A protein and the small-molecule ligand that binds it are described below.
Small molecule (SMILES): OCCCCCCBr

Sequence of chain 1.B:
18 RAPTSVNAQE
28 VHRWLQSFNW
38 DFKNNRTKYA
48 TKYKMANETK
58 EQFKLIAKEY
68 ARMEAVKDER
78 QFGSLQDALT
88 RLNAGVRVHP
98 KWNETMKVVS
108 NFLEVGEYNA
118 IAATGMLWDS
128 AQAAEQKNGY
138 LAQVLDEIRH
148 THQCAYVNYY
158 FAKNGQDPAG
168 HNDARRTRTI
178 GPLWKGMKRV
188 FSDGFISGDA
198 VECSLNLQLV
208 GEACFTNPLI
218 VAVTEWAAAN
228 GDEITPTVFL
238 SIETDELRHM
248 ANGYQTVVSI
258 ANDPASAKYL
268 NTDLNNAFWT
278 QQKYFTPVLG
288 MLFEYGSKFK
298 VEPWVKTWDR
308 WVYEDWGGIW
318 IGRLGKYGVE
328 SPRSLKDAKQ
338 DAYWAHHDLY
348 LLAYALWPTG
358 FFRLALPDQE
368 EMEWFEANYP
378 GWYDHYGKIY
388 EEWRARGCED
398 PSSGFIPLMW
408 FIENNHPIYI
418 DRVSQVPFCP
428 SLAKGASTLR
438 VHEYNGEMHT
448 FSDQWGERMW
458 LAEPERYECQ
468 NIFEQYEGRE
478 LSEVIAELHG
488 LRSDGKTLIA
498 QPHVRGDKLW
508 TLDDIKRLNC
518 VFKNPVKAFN

Binding-site contacts:
Ligand atom BR1 contacts residue CYS517 of chain 1.B at 4.4 Å.
Ligand atom BR1 contacts residue PHE519 of chain 1.B at 3.4 Å.
Ligand atom C1 contacts residue PHE519 of chain 1.B at 4.1 Å (hydrophobic).
Ligand atom C6 contacts residue ILE409 of chain 1.B at 3.6 Å (hydrophobic).
Ligand atom C2 contacts residue LEU353 of chain 1.B at 4.4 Å (hydrophobic).
Ligand atom C6 contacts residue ILE415 of chain 1.B at 4.2 Å (hydrophobic).
Ligand atom BR1 contacts residue LEU405 of chain 1.B at 4.4 Å.
Ligand atom C6 contacts residue HIS413 of chain 1.B at 4.3 Å.
Ligand atom C3 contacts residue ILE409 of chain 1.B at 4.0 Å (hydrophobic).
Ligand atom C2 contacts residue LEU405 of chain 1.B at 3.9 Å (hydrophobic).
Ligand atom C5 contacts residue ILE409 of chain 1.B at 4.0 Å (hydrophobic).
Ligand atom C4 contacts residue PHE470 of chain 1.B at 4.1 Å (hydrophobic).
Ligand atom C1 contacts residue LEU405 of chain 1.B at 4.4 Å (hydrophobic).
Ligand atom C1 contacts residue VAL518 of chain 1.B at 3.8 Å (hydrophobic).
Ligand atom C5 contacts residue LEU405 of chain 1.B at 4.4 Å (hydrophobic).
Ligand atom O7 contacts residue ILE415 of chain 1.B at 2.8 Å (h-bond).
Ligand atom C3 contacts residue LEU405 of chain 1.B at 4.2 Å (hydrophobic).
Ligand atom C5 contacts residue ILE415 of chain 1.B at 4.5 Å (hydrophobic).
Ligand atom BR1 contacts residue VAL518 of chain 1.B at 4.2 Å.
Ligand atom O7 contacts residue HIS413 of chain 1.B at 3.4 Å (h-bond).
Ligand atom C4 contacts residue ILE409 of chain 1.B at 4.3 Å (hydrophobic).
Ligand atom O7 contacts residue PRO414 of chain 1.B at 3.5 Å.